Sequence of chain 23.B:
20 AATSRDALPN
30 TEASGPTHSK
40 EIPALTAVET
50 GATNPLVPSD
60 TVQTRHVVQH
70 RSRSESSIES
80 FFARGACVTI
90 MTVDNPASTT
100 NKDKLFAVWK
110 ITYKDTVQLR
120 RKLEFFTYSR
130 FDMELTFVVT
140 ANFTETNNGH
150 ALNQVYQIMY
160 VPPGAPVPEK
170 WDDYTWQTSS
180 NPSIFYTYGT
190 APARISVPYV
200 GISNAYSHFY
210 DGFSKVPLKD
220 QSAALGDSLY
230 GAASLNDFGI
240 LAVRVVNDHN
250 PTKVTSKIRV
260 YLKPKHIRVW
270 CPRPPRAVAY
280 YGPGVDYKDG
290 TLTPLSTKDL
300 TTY

Sequence of chain 23.D:
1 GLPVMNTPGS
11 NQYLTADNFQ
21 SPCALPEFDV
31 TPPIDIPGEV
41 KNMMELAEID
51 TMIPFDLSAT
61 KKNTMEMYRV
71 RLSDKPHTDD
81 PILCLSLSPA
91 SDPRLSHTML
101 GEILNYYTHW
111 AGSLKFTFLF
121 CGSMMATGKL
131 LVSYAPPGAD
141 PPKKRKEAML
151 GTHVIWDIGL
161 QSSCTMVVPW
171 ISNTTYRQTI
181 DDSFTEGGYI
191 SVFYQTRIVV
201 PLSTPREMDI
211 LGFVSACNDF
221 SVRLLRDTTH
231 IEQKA

A small-molecule ligand and the protein it binds are described below.
Small molecule (SMILES): CCOC(=O)c1ccc(OCCC2CCN(c3ccc(C)nn3)CC2)cc1

Binding-site contacts:
Ligand atom C10 contacts residue ILE110 of chain 23.B at 3.5 Å (hydrophobic).
Ligand atom N3 contacts residue TYR159 of chain 23.B at 3.9 Å.
Ligand atom C20 contacts residue TYR205 of chain 23.B at 3.5 Å (hydrophobic).
Ligand atom C10 contacts residue MET132 of chain 23.B at 3.3 Å (hydrophobic).
Ligand atom C8 contacts residue VAL199 of chain 23.B at 3.7 Å (hydrophobic).
Ligand atom C13 contacts residue MET132 of chain 23.B at 3.8 Å (hydrophobic).
Ligand atom C2 contacts residue TYR159 of chain 23.B at 3.5 Å (hydrophobic).
Ligand atom C5 contacts residue VAL196 of chain 23.B at 3.8 Å (hydrophobic).
Ligand atom N3 contacts residue ILE194 of chain 23.B at 3.6 Å.
Ligand atom N6 contacts residue VAL196 of chain 23.B at 3.9 Å.
Ligand atom C1 contacts residue PRO181 of chain 23.B at 3.7 Å (hydrophobic).
Ligand atom C4 contacts residue VAL196 of chain 23.B at 3.9 Å (hydrophobic).
Ligand atom C25 contacts residue ASP236 of chain 23.B at 3.5 Å.
Ligand atom C3 contacts residue TYR159 of chain 23.B at 3.6 Å (hydrophobic).
Ligand atom C12 contacts residue PHE237 of chain 23.B at 3.5 Å (hydrophobic).
Ligand atom C4 contacts residue TYR159 of chain 23.B at 3.5 Å (hydrophobic).
Ligand atom C8 contacts residue VAL196 of chain 23.B at 3.6 Å (hydrophobic).
Ligand atom C21 contacts residue TYR112 of chain 23.B at 3.3 Å (hydrophobic).
Ligand atom C19 contacts residue TYR205 of chain 23.B at 3.7 Å (hydrophobic).
Ligand atom C7 contacts residue TYR159 of chain 23.B at 3.7 Å (hydrophobic).
Ligand atom N4 contacts residue LEU240 of chain 23.B at 3.6 Å.
Ligand atom C18 contacts residue TYR112 of chain 23.B at 3.7 Å (hydrophobic).
Ligand atom C3 contacts residue ALA24 of chain 23.D at 3.5 Å (hydrophobic).
Ligand atom C13 contacts residue VAL199 of chain 23.B at 3.7 Å (hydrophobic).
Ligand atom C2 contacts residue ILE194 of chain 23.B at 3.5 Å (hydrophobic).
Ligand atom O23 contacts residue PHE237 of chain 23.B at 3.8 Å.
Ligand atom O22 contacts residue TYR205 of chain 23.B at 3.8 Å.
Ligand atom O14 contacts residue MET132 of chain 23.B at 3.4 Å.
Ligand atom O22 contacts residue TYR112 of chain 23.B at 3.5 Å.
Ligand atom C7 contacts residue VAL196 of chain 23.B at 3.6 Å (hydrophobic).
Ligand atom C18 contacts residue PHE237 of chain 23.B at 3.6 Å (hydrophobic).
Ligand atom C11 contacts residue ILE110 of chain 23.B at 3.6 Å (hydrophobic).
Ligand atom C25 contacts residue SER206 of chain 23.B at 3.8 Å.
Ligand atom C17 contacts residue PHE237 of chain 23.B at 3.7 Å (hydrophobic).
Ligand atom N4 contacts residue LEU134 of chain 23.B at 3.7 Å.
Ligand atom C11 contacts residue LEU134 of chain 23.B at 3.8 Å (hydrophobic).
Ligand atom N3 contacts residue LEU240 of chain 23.B at 3.5 Å.
Ligand atom C17 contacts residue TYR112 of chain 23.B at 3.8 Å (hydrophobic).
Ligand atom C21 contacts residue PHE237 of chain 23.B at 3.7 Å (hydrophobic).
Ligand atom O23 contacts residue TYR112 of chain 23.B at 3.5 Å.